Binding-site contacts:
Ligand atom C6 contacts residue SER157 of chain 10.C at 4.1 Å.
Ligand atom C1 contacts residue SER157 of chain 10.C at 4.2 Å.
Ligand atom C1 contacts residue ASN154 of chain 10.C at 1.4 Å.
Ligand atom C2 contacts residue ASN154 of chain 10.C at 2.5 Å.
Ligand atom C8 contacts residue ASN154 of chain 10.C at 3.8 Å.
Ligand atom C3 contacts residue ASN154 of chain 10.C at 3.9 Å.
Ligand atom O6 contacts residue SER157 of chain 10.C at 4.4 Å.
Ligand atom O5 contacts residue ASN154 of chain 10.C at 2.3 Å (h-bond).
Ligand atom C4 contacts residue ASN154 of chain 10.C at 4.2 Å.
Ligand atom C5 contacts residue SER156 of chain 10.C at 4.4 Å.
Ligand atom C5 contacts residue SER157 of chain 10.C at 4.3 Å.
Ligand atom O5 contacts residue SER157 of chain 10.C at 3.5 Å (h-bond).
Ligand atom C5 contacts residue ASN154 of chain 10.C at 3.6 Å.
Ligand atom C1 contacts residue SER156 of chain 10.C at 4.1 Å.
Ligand atom C7 contacts residue ASN154 of chain 10.C at 3.4 Å.
Ligand atom N2 contacts residue ASN154 of chain 10.C at 3.1 Å (h-bond).
Ligand atom O5 contacts residue SER156 of chain 10.C at 4.3 Å.
Ligand atom O7 contacts residue ASN154 of chain 10.C at 3.8 Å.

Sequence of chain 10.C:
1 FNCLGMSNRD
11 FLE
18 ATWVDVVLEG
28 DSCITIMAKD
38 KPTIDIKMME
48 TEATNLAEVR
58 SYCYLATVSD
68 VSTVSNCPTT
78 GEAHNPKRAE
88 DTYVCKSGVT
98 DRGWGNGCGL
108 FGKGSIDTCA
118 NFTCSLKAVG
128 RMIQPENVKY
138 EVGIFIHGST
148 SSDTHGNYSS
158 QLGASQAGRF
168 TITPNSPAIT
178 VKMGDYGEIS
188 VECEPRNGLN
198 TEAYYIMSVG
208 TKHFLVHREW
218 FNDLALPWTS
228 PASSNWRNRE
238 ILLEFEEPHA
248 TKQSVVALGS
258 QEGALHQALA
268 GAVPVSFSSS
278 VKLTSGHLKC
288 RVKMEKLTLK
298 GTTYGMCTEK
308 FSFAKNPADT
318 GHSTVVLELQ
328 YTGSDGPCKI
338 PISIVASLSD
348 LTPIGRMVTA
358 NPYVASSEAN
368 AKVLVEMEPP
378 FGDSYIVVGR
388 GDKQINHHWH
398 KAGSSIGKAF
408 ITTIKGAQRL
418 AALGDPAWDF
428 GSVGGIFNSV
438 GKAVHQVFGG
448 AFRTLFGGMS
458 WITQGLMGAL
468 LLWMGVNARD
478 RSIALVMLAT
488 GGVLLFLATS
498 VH

This protein binds this small molecule.
Small molecule (SMILES): CC(=O)N[C@@H]1[C@@H](O)[C@H](O)[C@@H](CO)O[C@H]1O